A small-molecule ligand and the protein it binds are described below.
Small molecule (SMILES): CC(=O)N[C@@H]1[C@@H](O)[C@H](O)[C@@H](CO)O[C@H]1O

Binding-site contacts:
Ligand atom O7 contacts residue ASN100 of chain 3.A at 3.3 Å (h-bond).
Ligand atom C1 contacts residue SER102 of chain 3.A at 3.9 Å.
Ligand atom C1 contacts residue ASN100 of chain 3.A at 1.4 Å.
Ligand atom O5 contacts residue ASN100 of chain 3.A at 2.3 Å (h-bond).
Ligand atom C8 contacts residue ASN100 of chain 3.A at 4.4 Å.
Ligand atom C3 contacts residue ASN100 of chain 3.A at 3.8 Å.
Ligand atom O5 contacts residue SER102 of chain 3.A at 4.2 Å.
Ligand atom C2 contacts residue ASN100 of chain 3.A at 2.5 Å.
Ligand atom C4 contacts residue ASN100 of chain 3.A at 4.2 Å.
Ligand atom C5 contacts residue ASN100 of chain 3.A at 3.6 Å.
Ligand atom C7 contacts residue ASN100 of chain 3.A at 3.3 Å.
Ligand atom N2 contacts residue ASN100 of chain 3.A at 3.0 Å (h-bond).

Sequence of chain 3.A:
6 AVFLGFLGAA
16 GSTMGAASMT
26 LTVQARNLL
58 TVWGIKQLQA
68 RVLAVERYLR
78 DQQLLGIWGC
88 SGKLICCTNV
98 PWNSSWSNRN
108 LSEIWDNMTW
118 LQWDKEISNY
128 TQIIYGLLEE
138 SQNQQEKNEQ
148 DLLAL